Sequence of chain 1.B:
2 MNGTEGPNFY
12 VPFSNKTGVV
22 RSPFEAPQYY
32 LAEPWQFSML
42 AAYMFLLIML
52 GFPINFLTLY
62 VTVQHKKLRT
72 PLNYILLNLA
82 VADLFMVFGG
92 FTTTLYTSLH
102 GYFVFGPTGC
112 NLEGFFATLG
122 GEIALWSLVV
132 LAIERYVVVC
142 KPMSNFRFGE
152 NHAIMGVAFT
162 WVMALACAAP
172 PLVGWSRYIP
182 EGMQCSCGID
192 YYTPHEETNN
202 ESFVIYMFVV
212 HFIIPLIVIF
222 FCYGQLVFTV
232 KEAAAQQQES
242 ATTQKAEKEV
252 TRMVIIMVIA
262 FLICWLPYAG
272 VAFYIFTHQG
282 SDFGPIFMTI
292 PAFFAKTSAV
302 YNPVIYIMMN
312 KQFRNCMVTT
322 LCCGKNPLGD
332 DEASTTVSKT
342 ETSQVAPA

The protein below binds the small molecule below.
Small molecule (SMILES): CC(=O)N[C@H]1[C@H](O[C@H]2[C@H](O)[C@@H](NC(C)=O)CO[C@@H]2CO)O[C@H](CO)[C@@H](O[C@@H]2O[C@H](CO)[C@@H](O)[C@H](O[C@@H]3O[C@H](CO)[C@@H](O)[C@H](O)[C@@H]3O)[C@@H]2O)[C@@H]1O

Binding-site contacts:
Ligand atom C1 contacts residue GLY19 of chain 1.B at 3.5 Å.
Ligand atom C7 contacts residue ASN16 of chain 1.B at 3.3 Å.
Ligand atom N2 contacts residue ASN16 of chain 1.B at 2.9 Å (h-bond).
Ligand atom O2 contacts residue GLU26 of chain 1.B at 4.3 Å.
Ligand atom O7 contacts residue THR5 of chain 1.B at 3.7 Å.
Ligand atom C3 contacts residue GLY19 of chain 1.B at 4.2 Å.
Ligand atom C4 contacts residue ASN16 of chain 1.B at 4.2 Å.
Ligand atom O6 contacts residue GLY19 of chain 1.B at 4.3 Å.
Ligand atom C3 contacts residue ASN16 of chain 1.B at 3.8 Å.
Ligand atom C5 contacts residue GLY19 of chain 1.B at 3.1 Å.
Ligand atom O5 contacts residue GLY19 of chain 1.B at 3.0 Å.
Ligand atom C4 contacts residue GLY19 of chain 1.B at 4.2 Å.
Ligand atom C2 contacts residue ASN16 of chain 1.B at 2.4 Å.
Ligand atom C1 contacts residue VAL21 of chain 1.B at 3.8 Å (hydrophobic).
Ligand atom C2 contacts residue VAL21 of chain 1.B at 3.6 Å (hydrophobic).
Ligand atom O7 contacts residue ASN16 of chain 1.B at 4.3 Å.
Ligand atom C8 contacts residue ASN16 of chain 1.B at 3.2 Å.
Ligand atom C1 contacts residue ASN16 of chain 1.B at 1.4 Å.
Ligand atom O6 contacts residue ARG22 of chain 1.B at 4.1 Å.
Ligand atom O7 contacts residue PHE10 of chain 1.B at 4.4 Å.
Ligand atom O7 contacts residue VAL21 of chain 1.B at 3.5 Å (h-bond).
Ligand atom N2 contacts residue VAL21 of chain 1.B at 2.6 Å (h-bond).
Ligand atom N2 contacts residue ARG22 of chain 1.B at 4.4 Å.
Ligand atom C2 contacts residue GLY19 of chain 1.B at 4.4 Å.
Ligand atom C6 contacts residue GLY19 of chain 1.B at 3.6 Å.
Ligand atom O7 contacts residue ARG22 of chain 1.B at 4.2 Å.
Ligand atom C7 contacts residue VAL21 of chain 1.B at 3.5 Å (hydrophobic).
Ligand atom C8 contacts residue THR5 of chain 1.B at 3.6 Å.
Ligand atom O5 contacts residue ASN16 of chain 1.B at 2.4 Å (h-bond).
Ligand atom C7 contacts residue THR5 of chain 1.B at 3.9 Å.
Ligand atom C5 contacts residue ASN16 of chain 1.B at 3.6 Å.
Ligand atom C3 contacts residue VAL21 of chain 1.B at 3.9 Å (hydrophobic).